Sequence of chain 1.A:
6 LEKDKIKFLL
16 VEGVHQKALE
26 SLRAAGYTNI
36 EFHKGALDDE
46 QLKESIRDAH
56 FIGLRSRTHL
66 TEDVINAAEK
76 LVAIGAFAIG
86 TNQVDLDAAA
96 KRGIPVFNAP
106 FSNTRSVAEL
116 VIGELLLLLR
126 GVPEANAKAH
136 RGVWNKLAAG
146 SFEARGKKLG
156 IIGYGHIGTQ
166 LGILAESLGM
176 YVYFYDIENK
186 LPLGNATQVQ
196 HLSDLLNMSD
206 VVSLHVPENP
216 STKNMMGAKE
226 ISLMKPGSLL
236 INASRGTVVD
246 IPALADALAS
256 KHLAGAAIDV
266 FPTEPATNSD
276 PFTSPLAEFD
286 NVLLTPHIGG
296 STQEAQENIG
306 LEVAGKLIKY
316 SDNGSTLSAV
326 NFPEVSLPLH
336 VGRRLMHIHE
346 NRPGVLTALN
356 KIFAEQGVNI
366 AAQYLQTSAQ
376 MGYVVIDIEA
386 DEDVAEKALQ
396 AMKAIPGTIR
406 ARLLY

A small-molecule ligand and the protein it binds are described below.
Small molecule (SMILES): N[C@@H](CO)C(=O)O

Sequence of chain 2.B:
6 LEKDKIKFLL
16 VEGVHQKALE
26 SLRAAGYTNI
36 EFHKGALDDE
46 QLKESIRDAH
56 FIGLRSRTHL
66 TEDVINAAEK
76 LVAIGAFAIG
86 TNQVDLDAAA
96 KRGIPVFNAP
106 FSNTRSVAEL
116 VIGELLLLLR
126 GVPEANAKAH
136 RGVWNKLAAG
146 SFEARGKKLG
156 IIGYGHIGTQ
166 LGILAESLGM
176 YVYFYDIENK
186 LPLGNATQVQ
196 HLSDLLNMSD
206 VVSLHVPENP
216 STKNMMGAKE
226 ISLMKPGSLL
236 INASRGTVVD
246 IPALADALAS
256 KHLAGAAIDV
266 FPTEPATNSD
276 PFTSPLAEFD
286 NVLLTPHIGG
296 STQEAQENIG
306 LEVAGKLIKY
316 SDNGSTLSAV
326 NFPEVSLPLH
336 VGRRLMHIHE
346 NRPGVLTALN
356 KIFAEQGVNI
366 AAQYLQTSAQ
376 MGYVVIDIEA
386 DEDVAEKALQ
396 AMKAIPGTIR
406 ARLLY

Binding-site contacts:
Ligand atom CA contacts residue ILE365 of chain 1.A at 3.1 Å (hydrophobic).
Ligand atom C contacts residue LEU370 of chain 2.B at 4.0 Å (hydrophobic).
Ligand atom O contacts residue ARG347 of chain 2.B at 3.9 Å.
Ligand atom OXT contacts residue HIS344 of chain 2.B at 2.6 Å (h-bond).
Ligand atom O contacts residue GLY377 of chain 2.B at 4.1 Å.
Ligand atom N contacts residue ARG347 of chain 2.B at 3.4 Å (salt-bridge).
Ligand atom OG contacts residue LEU351 of chain 2.B at 4.2 Å.
Ligand atom CA contacts residue ASN346 of chain 2.B at 4.1 Å.
Ligand atom C contacts residue THR372 of chain 2.B at 4.4 Å.
Ligand atom OG contacts residue ARG347 of chain 2.B at 3.6 Å.
Ligand atom C contacts residue ASN346 of chain 2.B at 4.2 Å.
Ligand atom C contacts residue ILE365 of chain 1.A at 4.0 Å (hydrophobic).
Ligand atom O contacts residue ASN346 of chain 2.B at 3.5 Å (h-bond).
Ligand atom N contacts residue ASN346 of chain 2.B at 2.9 Å (h-bond).
Ligand atom OG contacts residue PRO348 of chain 2.B at 3.7 Å.
Ligand atom CB contacts residue ARG347 of chain 2.B at 3.1 Å.
Ligand atom C contacts residue HIS344 of chain 2.B at 3.1 Å.
Ligand atom CB contacts residue ILE365 of chain 1.A at 4.3 Å (hydrophobic).
Ligand atom CA contacts residue ARG347 of chain 2.B at 3.7 Å.
Ligand atom N contacts residue ASN364 of chain 1.A at 2.7 Å (h-bond).
Ligand atom CB contacts residue GLY349 of chain 2.B at 4.1 Å.
Ligand atom OG contacts residue GLY349 of chain 2.B at 3.6 Å (h-bond).
Ligand atom OG contacts residue ASN364 of chain 1.A at 4.2 Å.
Ligand atom CB contacts residue LEU351 of chain 2.B at 3.7 Å (hydrophobic).
Ligand atom CB contacts residue VAL350 of chain 2.B at 3.8 Å (hydrophobic).
Ligand atom OG contacts residue VAL350 of chain 2.B at 4.2 Å.
Ligand atom C contacts residue ARG347 of chain 2.B at 4.3 Å.
Ligand atom CB contacts residue ASN364 of chain 1.A at 4.4 Å.
Ligand atom OXT contacts residue LEU370 of chain 2.B at 3.3 Å.
Ligand atom CA contacts residue LEU370 of chain 2.B at 4.4 Å (hydrophobic).
Ligand atom CB contacts residue PRO348 of chain 2.B at 4.2 Å (hydrophobic).
Ligand atom OG contacts residue ILE365 of chain 1.A at 3.7 Å.
Ligand atom CA contacts residue ASN364 of chain 1.A at 4.0 Å.
Ligand atom O contacts residue HIS344 of chain 2.B at 2.9 Å (h-bond).
Ligand atom O contacts residue GLU345 of chain 2.B at 3.8 Å.
Ligand atom N contacts residue ILE365 of chain 1.A at 2.9 Å (h-bond).
Ligand atom OXT contacts residue LEU351 of chain 2.B at 4.2 Å.
Ligand atom N contacts residue PRO348 of chain 2.B at 4.4 Å.
Ligand atom O contacts residue THR372 of chain 2.B at 4.1 Å.